Binding-site contacts:
Ligand atom C2 contacts residue ASN12 of chain 1.J at 3.2 Å.
Ligand atom C1 contacts residue ASN12 of chain 1.J at 2.1 Å.
Ligand atom N2 contacts residue ASN12 of chain 1.J at 3.8 Å.
Ligand atom O7 contacts residue ASN12 of chain 1.J at 3.7 Å.
Ligand atom O5 contacts residue ASN12 of chain 1.J at 2.7 Å (h-bond).
Ligand atom C5 contacts residue ASN12 of chain 1.J at 4.1 Å.
Ligand atom C7 contacts residue ASN12 of chain 1.J at 3.9 Å.

This protein binds this small molecule.
Small molecule (SMILES): CC(=O)N[C@H]1[C@H](O[C@H]2[C@H](O)[C@@H](NC(C)=O)CO[C@@H]2CO)O[C@H](CO)[C@@H](O)[C@@H]1O

Sequence of chain 1.J:
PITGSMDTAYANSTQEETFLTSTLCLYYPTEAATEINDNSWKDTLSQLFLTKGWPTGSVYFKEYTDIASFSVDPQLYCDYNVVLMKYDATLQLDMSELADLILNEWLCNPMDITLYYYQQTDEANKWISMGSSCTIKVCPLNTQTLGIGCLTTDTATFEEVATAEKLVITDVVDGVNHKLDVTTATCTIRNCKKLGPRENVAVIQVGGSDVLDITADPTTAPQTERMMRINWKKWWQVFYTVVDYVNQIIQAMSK